Sequence of chain 1.A:
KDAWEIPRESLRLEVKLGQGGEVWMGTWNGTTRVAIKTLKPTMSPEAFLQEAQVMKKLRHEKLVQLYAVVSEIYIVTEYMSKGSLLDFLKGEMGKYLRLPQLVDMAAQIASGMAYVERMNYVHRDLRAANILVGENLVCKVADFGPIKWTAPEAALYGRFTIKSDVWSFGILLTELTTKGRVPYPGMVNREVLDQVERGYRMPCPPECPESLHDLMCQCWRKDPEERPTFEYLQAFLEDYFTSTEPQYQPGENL

The protein below binds the small molecule below.
Small molecule (SMILES): Nc1ncnc2c1c(Cc1cccc(NC(=O)Nc3cccc(C(F)(F)F)c3)c1)nn2C1CCCC1

Binding-site contacts:
Ligand atom C4 contacts residue LEU146 of chain 1.A at 3.5 Å (hydrophobic).
Ligand atom NAW contacts residue GLU63 of chain 1.A at 3.4 Å.
Ligand atom NAX contacts residue MET67 of chain 1.A at 3.1 Å.
Ligand atom NAW contacts residue MET67 of chain 1.A at 3.4 Å.
Ligand atom CAI contacts residue LYS48 of chain 1.A at 3.4 Å.
Ligand atom NBI contacts residue LEU146 of chain 1.A at 3.7 Å.
Ligand atom N1 contacts residue ALA46 of chain 1.A at 3.7 Å.
Ligand atom CBC contacts residue MET67 of chain 1.A at 3.6 Å (hydrophobic).
Ligand atom NAA contacts residue TYR93 of chain 1.A at 3.7 Å.
Ligand atom NAW contacts residue ASP157 of chain 1.A at 3.1 Å (salt-bridge).
Ligand atom CAM contacts residue ASP157 of chain 1.A at 3.3 Å.
Ligand atom OAB contacts residue ALA156 of chain 1.A at 3.5 Å.
Ligand atom CAY contacts residue MET67 of chain 1.A at 3.4 Å (hydrophobic).
Ligand atom FAD contacts residue ALA156 of chain 1.A at 3.6 Å.
Ligand atom CAY contacts residue ASP157 of chain 1.A at 3.4 Å.
Ligand atom N1 contacts residue TYR93 of chain 1.A at 3.6 Å.
Ligand atom CAI contacts residue ASP157 of chain 1.A at 3.7 Å.
Ligand atom CAR contacts residue VAL34 of chain 1.A at 3.7 Å (hydrophobic).
Ligand atom CBC contacts residue ASP157 of chain 1.A at 3.3 Å.
Ligand atom C6 contacts residue MET94 of chain 1.A at 3.7 Å (hydrophobic).
Ligand atom C6 contacts residue ALA46 of chain 1.A at 3.5 Å (hydrophobic).
Ligand atom NAX contacts residue GLU63 of chain 1.A at 3.1 Å.
Ligand atom NAA contacts residue MET94 of chain 1.A at 3.5 Å (h-bond).
Ligand atom C2 contacts residue MET94 of chain 1.A at 3.6 Å (hydrophobic).
Ligand atom N1 contacts residue MET94 of chain 1.A at 3.2 Å (h-bond).
Ligand atom C2 contacts residue LEU26 of chain 1.A at 3.7 Å (hydrophobic).
Ligand atom FAD contacts residue VAL155 of chain 1.A at 3.2 Å.
Ligand atom CAN contacts residue ASP157 of chain 1.A at 3.7 Å.
Ligand atom NAA contacts residue ALA46 of chain 1.A at 3.4 Å.
Ligand atom CAI contacts residue GLU63 of chain 1.A at 3.7 Å.
Ligand atom OAB contacts residue ASP157 of chain 1.A at 3.1 Å (salt-bridge).
Ligand atom CAF contacts residue LYS48 of chain 1.A at 3.4 Å.
Ligand atom CAJ contacts residue GLU63 of chain 1.A at 3.3 Å.
Ligand atom NAA contacts residue GLU92 of chain 1.A at 2.7 Å (salt-bridge).
Ligand atom C5 contacts residue LEU146 of chain 1.A at 3.7 Å (hydrophobic).
Ligand atom OAB contacts residue MET67 of chain 1.A at 3.7 Å.
Ligand atom NAX contacts residue ASP157 of chain 1.A at 3.3 Å.
Ligand atom CAQ contacts residue LEU146 of chain 1.A at 3.6 Å (hydrophobic).
Ligand atom CBB contacts residue ASP157 of chain 1.A at 3.0 Å.
Ligand atom CBC contacts residue GLU63 of chain 1.A at 3.7 Å.